Sequence of chain 1.A:
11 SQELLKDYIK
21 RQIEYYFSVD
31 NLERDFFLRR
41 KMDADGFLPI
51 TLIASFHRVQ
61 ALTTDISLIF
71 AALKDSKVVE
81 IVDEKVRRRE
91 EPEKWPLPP

A protein and the small-molecule ligand that binds it are described below.
Small molecule (SMILES): Nc1ncnc2c1ncn2[C@@H]1O[C@H](CO[P](O)(=S)O[C@H]2[C@@H](O)[C@H](n3cnc4c(N)ncnc43)O[C@@H]2CO[P](=O)(O)O[C@H]2[C@@H](O)CO[C@@H]2CO[P](=O)(O)O[C@H]2[C@@H](O)[C@H](n3cnc4c(N)ncnc43)O[C@@H]2CO)[C@@H](O)[C@H]1O

Binding-site contacts:
Ligand atom C2 contacts residue TYR25 of chain 1.A at 3.4 Å (hydrophobic).
Ligand atom C5 contacts residue HIS57 of chain 1.A at 3.3 Å.
Ligand atom C6 contacts residue PHE37 of chain 1.A at 3.4 Å (hydrophobic).
Ligand atom C8 contacts residue PHE56 of chain 1.A at 3.3 Å (hydrophobic).
Ligand atom N7 contacts residue TYR25 of chain 1.A at 3.4 Å.
Ligand atom C8 contacts residue HIS57 of chain 1.A at 3.6 Å.
Ligand atom C5 contacts residue TYR25 of chain 1.A at 3.4 Å (hydrophobic).
Ligand atom N3 contacts residue PHE37 of chain 1.A at 3.6 Å.
Ligand atom N3 contacts residue ARG58 of chain 1.A at 3.4 Å (salt-bridge).
Ligand atom O2' contacts residue PHE37 of chain 1.A at 3.6 Å.
Ligand atom C5 contacts residue PHE37 of chain 1.A at 3.4 Å (hydrophobic).
Ligand atom N1 contacts residue TYR25 of chain 1.A at 3.5 Å.
Ligand atom OP1 contacts residue TYR26 of chain 1.A at 2.6 Å (h-bond).
Ligand atom C8 contacts residue TYR25 of chain 1.A at 3.6 Å (hydrophobic).
Ligand atom OP1 contacts residue ARG58 of chain 1.A at 2.8 Å (salt-bridge).
Ligand atom N3 contacts residue TYR25 of chain 1.A at 3.4 Å.
Ligand atom OP1 contacts residue HIS57 of chain 1.A at 3.4 Å (h-bond).
Ligand atom O3' contacts residue ASP35 of chain 1.A at 2.5 Å (salt-bridge).
Ligand atom N9 contacts residue TYR25 of chain 1.A at 3.5 Å.
Ligand atom O4' contacts residue ARG58 of chain 1.A at 2.9 Å.
Ligand atom C4 contacts residue TYR25 of chain 1.A at 3.4 Å (hydrophobic).
Ligand atom N7 contacts residue HIS57 of chain 1.A at 3.1 Å (h-bond).
Ligand atom O2' contacts residue ASP35 of chain 1.A at 2.3 Å (salt-bridge).
Ligand atom C4 contacts residue PHE37 of chain 1.A at 3.5 Å (hydrophobic).
Ligand atom N7 contacts residue PHE37 of chain 1.A at 3.4 Å.
Ligand atom N7 contacts residue PHE56 of chain 1.A at 3.6 Å.
Ligand atom O2' contacts residue TYR26 of chain 1.A at 3.3 Å.
Ligand atom C4 contacts residue ARG58 of chain 1.A at 3.6 Å.
Ligand atom C6 contacts residue TYR25 of chain 1.A at 3.5 Å (hydrophobic).
Ligand atom N3 contacts residue GLN22 of chain 1.A at 3.0 Å (h-bond).
Ligand atom C2 contacts residue PHE37 of chain 1.A at 3.5 Å (hydrophobic).
Ligand atom N6 contacts residue HIS57 of chain 1.A at 3.5 Å (h-bond).
Ligand atom N6 contacts residue TYR25 of chain 1.A at 3.5 Å.
Ligand atom C1' contacts residue ARG58 of chain 1.A at 3.5 Å.
Ligand atom C3' contacts residue ASP35 of chain 1.A at 3.5 Å.
Ligand atom N1 contacts residue PHE37 of chain 1.A at 3.5 Å.
Ligand atom N6 contacts residue SER55 of chain 1.A at 2.9 Å (h-bond).
Ligand atom N6 contacts residue PHE37 of chain 1.A at 3.5 Å.
Ligand atom C4' contacts residue ARG58 of chain 1.A at 3.6 Å.
Ligand atom C6 contacts residue HIS57 of chain 1.A at 3.3 Å.